Sequence of chain 1.C:
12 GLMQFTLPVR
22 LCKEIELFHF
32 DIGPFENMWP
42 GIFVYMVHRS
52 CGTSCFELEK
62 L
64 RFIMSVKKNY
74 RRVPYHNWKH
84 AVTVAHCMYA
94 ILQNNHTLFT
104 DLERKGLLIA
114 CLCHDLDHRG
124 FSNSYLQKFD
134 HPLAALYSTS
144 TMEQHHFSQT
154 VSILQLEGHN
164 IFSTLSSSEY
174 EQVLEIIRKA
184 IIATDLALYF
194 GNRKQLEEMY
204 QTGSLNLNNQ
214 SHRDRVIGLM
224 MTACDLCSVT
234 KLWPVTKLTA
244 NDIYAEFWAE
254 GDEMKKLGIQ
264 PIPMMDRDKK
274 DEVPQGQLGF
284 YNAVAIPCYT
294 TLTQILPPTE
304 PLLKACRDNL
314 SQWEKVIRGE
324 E

The small molecule below binds the protein below.
Small molecule (SMILES): CN(c1ncnc2nc[nH]c12)C1CCCCC1

Binding-site contacts:
Ligand atom C12 contacts residue PHE283 of chain 1.C at 3.6 Å (hydrophobic).
Ligand atom N8 contacts residue GLN280 of chain 1.C at 3.0 Å (h-bond).
Ligand atom N6 contacts residue PHE283 of chain 1.C at 3.4 Å.
Ligand atom C13 contacts residue PHE250 of chain 1.C at 3.9 Å (hydrophobic).
Ligand atom N5 contacts residue PHE283 of chain 1.C at 3.6 Å.
Ligand atom C9 contacts residue ILE246 of chain 1.C at 3.2 Å (hydrophobic).
Ligand atom C17 contacts residue HIS79 of chain 1.C at 4.1 Å.
Ligand atom N7 contacts residue GLN280 of chain 1.C at 2.7 Å (h-bond).
Ligand atom C11 contacts residue ILE246 of chain 1.C at 4.0 Å (hydrophobic).
Ligand atom C13 contacts residue ILE246 of chain 1.C at 4.2 Å (hydrophobic).
Ligand atom N7 contacts residue PHE283 of chain 1.C at 3.7 Å.
Ligand atom C14 contacts residue LEU229 of chain 1.C at 4.0 Å (hydrophobic).
Ligand atom C15 contacts residue PHE250 of chain 1.C at 4.0 Å (hydrophobic).
Ligand atom N8 contacts residue PHE283 of chain 1.C at 3.6 Å.
Ligand atom N4 contacts residue ILE246 of chain 1.C at 3.2 Å.
Ligand atom N8 contacts residue PHE250 of chain 1.C at 4.2 Å.
Ligand atom C3 contacts residue GLN280 of chain 1.C at 3.4 Å.
Ligand atom C2 contacts residue PHE283 of chain 1.C at 3.4 Å (hydrophobic).
Ligand atom N4 contacts residue SER231 of chain 1.C at 4.0 Å.
Ligand atom C11 contacts residue LEU229 of chain 1.C at 4.0 Å (hydrophobic).
Ligand atom N6 contacts residue PHE250 of chain 1.C at 3.6 Å.
Ligand atom C12 contacts residue MET267 of chain 1.C at 3.8 Å (hydrophobic).
Ligand atom C9 contacts residue VAL232 of chain 1.C at 3.6 Å (hydrophobic).
Ligand atom N4 contacts residue PHE283 of chain 1.C at 3.5 Å.
Ligand atom C3 contacts residue ILE246 of chain 1.C at 4.2 Å (hydrophobic).
Ligand atom C15 contacts residue HIS79 of chain 1.C at 3.8 Å.
Ligand atom C1 contacts residue ILE246 of chain 1.C at 3.7 Å (hydrophobic).
Ligand atom C9 contacts residue GLN280 of chain 1.C at 3.7 Å.
Ligand atom C10 contacts residue PHE250 of chain 1.C at 4.2 Å (hydrophobic).
Ligand atom C12 contacts residue PHE250 of chain 1.C at 3.6 Å (hydrophobic).
Ligand atom C9 contacts residue PHE283 of chain 1.C at 3.8 Å (hydrophobic).
Ligand atom C1 contacts residue PHE283 of chain 1.C at 3.4 Å (hydrophobic).
Ligand atom N7 contacts residue ILE246 of chain 1.C at 3.9 Å.
Ligand atom N4 contacts residue VAL232 of chain 1.C at 4.1 Å.
Ligand atom C14 contacts residue LEU189 of chain 1.C at 3.9 Å (hydrophobic).
Ligand atom C12 contacts residue GLN280 of chain 1.C at 4.1 Å.
Ligand atom C9 contacts residue SER231 of chain 1.C at 3.8 Å.
Ligand atom C16 contacts residue LEU189 of chain 1.C at 4.0 Å (hydrophobic).
Ligand atom C3 contacts residue PHE283 of chain 1.C at 3.5 Å (hydrophobic).
Ligand atom N5 contacts residue LEU229 of chain 1.C at 4.1 Å.